Sequence of chain 2.A:
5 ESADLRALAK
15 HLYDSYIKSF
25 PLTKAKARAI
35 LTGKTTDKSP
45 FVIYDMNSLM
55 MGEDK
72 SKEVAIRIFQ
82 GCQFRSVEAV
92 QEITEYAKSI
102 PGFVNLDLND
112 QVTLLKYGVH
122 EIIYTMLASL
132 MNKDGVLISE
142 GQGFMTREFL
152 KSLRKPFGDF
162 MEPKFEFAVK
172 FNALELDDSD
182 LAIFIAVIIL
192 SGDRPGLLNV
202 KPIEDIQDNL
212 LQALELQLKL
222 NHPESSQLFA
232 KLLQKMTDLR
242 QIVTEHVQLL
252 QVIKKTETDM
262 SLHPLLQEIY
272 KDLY

The small molecule below binds the protein below.
Small molecule (SMILES): CCCCCCCCC(=O)O

Binding-site contacts:
Ligand atom O1 contacts residue ARG86 of chain 2.A at 3.2 Å (salt-bridge).
Ligand atom C7 contacts residue LEU128 of chain 2.A at 4.3 Å (hydrophobic).
Ligand atom C4 contacts residue CYS83 of chain 2.A at 4.5 Å (hydrophobic).
Ligand atom C1 contacts residue GOL1 of chain 2.F at 3.9 Å.
Ligand atom O1 contacts residue LEU128 of chain 2.A at 4.0 Å.
Ligand atom C4 contacts residue ILE124 of chain 2.A at 3.9 Å (hydrophobic).
Ligand atom C1 contacts residue LEU128 of chain 2.A at 4.2 Å (hydrophobic).
Ligand atom C9 contacts residue MET162 of chain 2.A at 3.6 Å (hydrophobic).
Ligand atom C1 contacts residue ILE124 of chain 2.A at 4.4 Å (hydrophobic).
Ligand atom O2 contacts residue ARG86 of chain 2.A at 4.1 Å.
Ligand atom C7 contacts residue KNA1 of chain 2.E at 3.0 Å.
Ligand atom O2 contacts residue GOL1 of chain 2.F at 3.7 Å.
Ligand atom O2 contacts residue LEU128 of chain 2.A at 3.9 Å.
Ligand atom C3 contacts residue KNA1 of chain 2.E at 4.0 Å.
Ligand atom C9 contacts residue KNA1 of chain 2.E at 4.4 Å.
Ligand atom C2 contacts residue ILE124 of chain 2.A at 4.0 Å (hydrophobic).
Ligand atom C3 contacts residue ILE124 of chain 2.A at 4.5 Å (hydrophobic).
Ligand atom C5 contacts residue SER87 of chain 2.A at 3.5 Å.
Ligand atom O2 contacts residue MET127 of chain 2.A at 4.4 Å.
Ligand atom C8 contacts residue CYS83 of chain 2.A at 3.3 Å (hydrophobic).
Ligand atom O1 contacts residue GOL1 of chain 2.F at 3.5 Å (h-bond).
Ligand atom C9 contacts residue VAL137 of chain 2.A at 4.4 Å (hydrophobic).
Ligand atom C6 contacts residue KNA1 of chain 2.E at 4.3 Å.
Ligand atom C8 contacts residue KNA1 of chain 2.E at 3.7 Å.
Ligand atom C2 contacts residue ARG86 of chain 2.A at 3.5 Å.
Ligand atom C3 contacts residue ARG86 of chain 2.A at 3.3 Å.
Ligand atom C7 contacts residue CYS83 of chain 2.A at 4.4 Å (hydrophobic).
Ligand atom C2 contacts residue ALA90 of chain 2.A at 3.9 Å (hydrophobic).
Ligand atom O1 contacts residue LEU131 of chain 2.A at 3.6 Å.
Ligand atom O2 contacts residue ILE124 of chain 2.A at 3.5 Å (h-bond).
Ligand atom C5 contacts residue CYS83 of chain 2.A at 3.4 Å (hydrophobic).
Ligand atom C4 contacts residue SER87 of chain 2.A at 3.6 Å.
Ligand atom C3 contacts residue LEU128 of chain 2.A at 4.2 Å (hydrophobic).
Ligand atom C4 contacts residue ARG86 of chain 2.A at 4.2 Å.
Ligand atom O1 contacts residue KNA1 of chain 2.E at 3.5 Å (h-bond).
Ligand atom C5 contacts residue ARG86 of chain 2.A at 4.1 Å.
Ligand atom C6 contacts residue CYS83 of chain 2.A at 4.0 Å (hydrophobic).
Ligand atom C9 contacts residue CYS83 of chain 2.A at 3.6 Å (hydrophobic).
Ligand atom C1 contacts residue ARG86 of chain 2.A at 3.6 Å.